Sequence of chain 1.C:
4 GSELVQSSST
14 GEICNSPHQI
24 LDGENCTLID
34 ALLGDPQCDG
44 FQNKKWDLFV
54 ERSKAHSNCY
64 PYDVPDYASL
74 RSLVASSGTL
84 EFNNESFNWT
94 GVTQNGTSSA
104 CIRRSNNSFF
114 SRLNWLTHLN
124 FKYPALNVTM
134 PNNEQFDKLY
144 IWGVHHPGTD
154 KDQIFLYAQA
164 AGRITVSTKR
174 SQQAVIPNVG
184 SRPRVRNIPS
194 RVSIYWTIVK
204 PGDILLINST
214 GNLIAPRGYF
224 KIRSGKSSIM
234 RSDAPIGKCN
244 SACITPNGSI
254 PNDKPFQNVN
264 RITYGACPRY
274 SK

The small molecule below binds the protein below.
Small molecule (SMILES): CC(=O)N[C@@H]1[C@@H](O)[C@H](O)[C@@H](CO)O[C@H]1O

Binding-site contacts:
Ligand atom N2 contacts residue ASN98 of chain 1.C at 2.8 Å (h-bond).
Ligand atom O5 contacts residue ASN98 of chain 1.C at 2.4 Å (h-bond).
Ligand atom C2 contacts residue ASN98 of chain 1.C at 2.3 Å.
Ligand atom C4 contacts residue ASN98 of chain 1.C at 4.1 Å.
Ligand atom C3 contacts residue ASN98 of chain 1.C at 3.7 Å.
Ligand atom O5 contacts residue ARG220 of chain 1.C at 4.2 Å.
Ligand atom C5 contacts residue ARG220 of chain 1.C at 4.3 Å.
Ligand atom O6 contacts residue ASN98 of chain 1.C at 4.5 Å.
Ligand atom C1 contacts residue ARG220 of chain 1.C at 4.1 Å.
Ligand atom O6 contacts residue ARG220 of chain 1.C at 4.5 Å.
Ligand atom C1 contacts residue ASN98 of chain 1.C at 1.4 Å.
Ligand atom C5 contacts residue ASN98 of chain 1.C at 3.6 Å.
Ligand atom C7 contacts residue ASN98 of chain 1.C at 3.3 Å.
Ligand atom N2 contacts residue GLN97 of chain 1.C at 4.3 Å.
Ligand atom O7 contacts residue ASN98 of chain 1.C at 3.2 Å (h-bond).